Sequence of chain 1.A:
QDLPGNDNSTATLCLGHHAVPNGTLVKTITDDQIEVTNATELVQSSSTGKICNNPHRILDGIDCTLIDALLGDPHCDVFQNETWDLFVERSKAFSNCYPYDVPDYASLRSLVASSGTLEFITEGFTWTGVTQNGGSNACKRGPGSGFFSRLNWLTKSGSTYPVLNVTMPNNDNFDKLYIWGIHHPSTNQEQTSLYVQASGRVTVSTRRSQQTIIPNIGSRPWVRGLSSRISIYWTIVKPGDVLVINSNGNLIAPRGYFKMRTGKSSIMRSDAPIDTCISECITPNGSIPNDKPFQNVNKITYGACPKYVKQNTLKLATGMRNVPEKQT

Binding-site contacts:
Ligand atom C4 contacts residue TRP222 of chain 1.A at 3.9 Å (hydrophobic).
Ligand atom C2 contacts residue SER219 of chain 1.A at 4.2 Å.
Ligand atom C6 contacts residue TRP222 of chain 1.A at 4.3 Å (hydrophobic).
Ligand atom C5 contacts residue TRP222 of chain 1.A at 3.8 Å (hydrophobic).
Ligand atom C3 contacts residue TRP222 of chain 1.A at 4.4 Å (hydrophobic).
Ligand atom C8 contacts residue ARG207 of chain 1.C at 4.2 Å.
Ligand atom O5 contacts residue VAL244 of chain 1.C at 4.5 Å.
Ligand atom C3 contacts residue ASN165 of chain 1.C at 3.8 Å.
Ligand atom C8 contacts residue VAL242 of chain 1.C at 3.9 Å (hydrophobic).
Ligand atom C7 contacts residue PRO221 of chain 1.A at 4.0 Å (hydrophobic).
Ligand atom C8 contacts residue THR187 of chain 1.A at 4.4 Å.
Ligand atom C2 contacts residue TRP222 of chain 1.A at 3.7 Å (hydrophobic).
Ligand atom C8 contacts residue PRO221 of chain 1.A at 4.0 Å (hydrophobic).
Ligand atom O5 contacts residue TRP222 of chain 1.A at 4.0 Å.
Ligand atom C7 contacts residue SER219 of chain 1.A at 3.8 Å.
Ligand atom C4 contacts residue ASN165 of chain 1.C at 4.2 Å.
Ligand atom C8 contacts residue SER219 of chain 1.A at 3.6 Å.
Ligand atom C6 contacts residue VAL244 of chain 1.C at 4.1 Å (hydrophobic).
Ligand atom O3 contacts residue TRP222 of chain 1.A at 3.5 Å.
Ligand atom O5 contacts residue ASN165 of chain 1.C at 2.3 Å (h-bond).
Ligand atom C3 contacts residue TRP222 of chain 1.A at 4.1 Å (hydrophobic).
Ligand atom O7 contacts residue TRP222 of chain 1.A at 2.8 Å (h-bond).
Ligand atom N2 contacts residue TRP222 of chain 1.A at 4.1 Å.
Ligand atom C6 contacts residue THR167 of chain 1.C at 3.4 Å.
Ligand atom C2 contacts residue ASN165 of chain 1.C at 2.5 Å.
Ligand atom C8 contacts residue THR167 of chain 1.C at 4.3 Å.
Ligand atom O7 contacts residue ASN165 of chain 1.C at 3.1 Å (h-bond).
Ligand atom O7 contacts residue PRO221 of chain 1.A at 3.1 Å.
Ligand atom O6 contacts residue THR167 of chain 1.C at 3.2 Å.
Ligand atom C1 contacts residue ASN165 of chain 1.C at 1.5 Å.
Ligand atom C5 contacts residue ASN165 of chain 1.C at 3.6 Å.
Ligand atom O5 contacts residue TRP222 of chain 1.A at 4.4 Å.
Ligand atom O6 contacts residue TRP222 of chain 1.A at 3.0 Å.
Ligand atom N2 contacts residue SER219 of chain 1.A at 3.4 Å (h-bond).
Ligand atom C1 contacts residue TRP222 of chain 1.A at 3.8 Å (hydrophobic).
Ligand atom O7 contacts residue ARG220 of chain 1.A at 3.9 Å.
Ligand atom C7 contacts residue TRP222 of chain 1.A at 3.7 Å (hydrophobic).
Ligand atom N2 contacts residue ASN165 of chain 1.C at 3.0 Å (h-bond).
Ligand atom C1 contacts residue SER219 of chain 1.A at 3.9 Å.
Ligand atom C7 contacts residue ASN165 of chain 1.C at 3.3 Å.

Sequence of chain 1.C:
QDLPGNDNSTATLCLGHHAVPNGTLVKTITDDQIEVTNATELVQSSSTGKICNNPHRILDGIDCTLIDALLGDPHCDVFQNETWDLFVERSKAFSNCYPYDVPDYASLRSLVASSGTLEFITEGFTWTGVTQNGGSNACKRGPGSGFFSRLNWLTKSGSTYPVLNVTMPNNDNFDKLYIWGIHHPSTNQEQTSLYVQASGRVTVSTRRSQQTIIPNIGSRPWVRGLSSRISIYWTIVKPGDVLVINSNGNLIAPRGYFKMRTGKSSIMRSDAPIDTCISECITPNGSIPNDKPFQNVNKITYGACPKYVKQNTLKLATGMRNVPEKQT

This small molecule binds to this protein.
Small molecule (SMILES): CC(=O)N[C@H]1[C@H](O[C@H]2[C@H](O)[C@@H](NC(C)=O)CO[C@@H]2CO)O[C@H](CO)[C@@H](O[C@@H]2O[C@H](CO)[C@@H](O)[C@H](O)[C@@H]2O)[C@@H]1O